Binding-site contacts:
Ligand atom O7 contacts residue HIS1101 of chain 1.B at 3.9 Å.
Ligand atom C5 contacts residue PHE1103 of chain 1.B at 4.1 Å (hydrophobic).
Ligand atom C4 contacts residue ASN1098 of chain 1.B at 4.2 Å.
Ligand atom O7 contacts residue ASN1098 of chain 1.B at 3.2 Å (h-bond).
Ligand atom C1 contacts residue HIS1101 of chain 1.B at 3.9 Å.
Ligand atom O5 contacts residue PHE1103 of chain 1.B at 3.6 Å.
Ligand atom N2 contacts residue THR1100 of chain 1.B at 3.6 Å.
Ligand atom O5 contacts residue ASN1098 of chain 1.B at 2.4 Å (h-bond).
Ligand atom O4 contacts residue HIS1101 of chain 1.B at 4.2 Å.
Ligand atom C6 contacts residue HIS1101 of chain 1.B at 4.3 Å.
Ligand atom C1 contacts residue THR1100 of chain 1.B at 3.8 Å.
Ligand atom C6 contacts residue PHE1103 of chain 1.B at 3.5 Å (hydrophobic).
Ligand atom C3 contacts residue ASN1098 of chain 1.B at 3.8 Å.
Ligand atom C1 contacts residue ASN1098 of chain 1.B at 1.4 Å.
Ligand atom C2 contacts residue ASN1098 of chain 1.B at 2.4 Å.
Ligand atom C3 contacts residue THR1100 of chain 1.B at 4.0 Å.
Ligand atom C4 contacts residue HIS1101 of chain 1.B at 4.2 Å.
Ligand atom C1 contacts residue PHE1103 of chain 1.B at 4.3 Å (hydrophobic).
Ligand atom C5 contacts residue HIS1101 of chain 1.B at 3.5 Å.
Ligand atom C3 contacts residue HIS1101 of chain 1.B at 4.2 Å.
Ligand atom O5 contacts residue HIS1101 of chain 1.B at 4.0 Å.
Ligand atom O6 contacts residue PHE1103 of chain 1.B at 3.5 Å.
Ligand atom C8 contacts residue ASN1098 of chain 1.B at 3.6 Å.
Ligand atom C2 contacts residue THR1100 of chain 1.B at 4.0 Å.
Ligand atom C7 contacts residue ASN1098 of chain 1.B at 3.2 Å.
Ligand atom N2 contacts residue ASN1098 of chain 1.B at 2.9 Å (h-bond).
Ligand atom C5 contacts residue ASN1098 of chain 1.B at 3.7 Å.

This small molecule binds to this protein.
Small molecule (SMILES): CC(=O)N[C@H]1[C@H](O[C@H]2[C@H](O)[C@@H](NC(C)=O)CO[C@@H]2CO)O[C@H](CO)[C@@H](O)[C@@H]1O

Sequence of chain 1.B:
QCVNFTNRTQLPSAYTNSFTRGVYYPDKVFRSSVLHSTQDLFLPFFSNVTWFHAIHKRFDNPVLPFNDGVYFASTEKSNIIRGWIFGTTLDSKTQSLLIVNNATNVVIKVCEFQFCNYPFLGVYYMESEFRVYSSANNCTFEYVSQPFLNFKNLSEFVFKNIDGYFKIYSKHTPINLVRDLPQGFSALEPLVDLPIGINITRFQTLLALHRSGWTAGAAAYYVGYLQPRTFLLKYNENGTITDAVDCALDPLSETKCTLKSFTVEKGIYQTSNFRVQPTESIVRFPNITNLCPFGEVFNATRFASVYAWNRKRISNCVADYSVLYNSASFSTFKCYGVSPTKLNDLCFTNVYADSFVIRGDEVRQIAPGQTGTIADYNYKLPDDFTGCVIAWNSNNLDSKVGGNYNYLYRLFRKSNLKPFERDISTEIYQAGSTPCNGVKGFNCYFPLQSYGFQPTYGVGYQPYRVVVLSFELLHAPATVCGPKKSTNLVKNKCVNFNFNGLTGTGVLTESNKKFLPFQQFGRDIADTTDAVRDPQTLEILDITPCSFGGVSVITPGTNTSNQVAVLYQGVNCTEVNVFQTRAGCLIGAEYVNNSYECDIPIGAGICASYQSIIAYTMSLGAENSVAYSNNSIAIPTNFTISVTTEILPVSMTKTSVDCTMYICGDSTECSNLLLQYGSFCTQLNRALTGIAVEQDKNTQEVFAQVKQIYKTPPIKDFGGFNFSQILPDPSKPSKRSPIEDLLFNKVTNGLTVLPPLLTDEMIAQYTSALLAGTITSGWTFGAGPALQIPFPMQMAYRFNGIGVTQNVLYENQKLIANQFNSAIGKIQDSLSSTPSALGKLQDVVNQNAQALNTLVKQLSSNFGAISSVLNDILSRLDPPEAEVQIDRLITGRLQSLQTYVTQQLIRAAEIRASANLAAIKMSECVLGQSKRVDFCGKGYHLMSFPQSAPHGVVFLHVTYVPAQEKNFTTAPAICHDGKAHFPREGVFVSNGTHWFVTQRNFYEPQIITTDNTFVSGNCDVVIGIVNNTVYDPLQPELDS